Sequence of chain 1.G:
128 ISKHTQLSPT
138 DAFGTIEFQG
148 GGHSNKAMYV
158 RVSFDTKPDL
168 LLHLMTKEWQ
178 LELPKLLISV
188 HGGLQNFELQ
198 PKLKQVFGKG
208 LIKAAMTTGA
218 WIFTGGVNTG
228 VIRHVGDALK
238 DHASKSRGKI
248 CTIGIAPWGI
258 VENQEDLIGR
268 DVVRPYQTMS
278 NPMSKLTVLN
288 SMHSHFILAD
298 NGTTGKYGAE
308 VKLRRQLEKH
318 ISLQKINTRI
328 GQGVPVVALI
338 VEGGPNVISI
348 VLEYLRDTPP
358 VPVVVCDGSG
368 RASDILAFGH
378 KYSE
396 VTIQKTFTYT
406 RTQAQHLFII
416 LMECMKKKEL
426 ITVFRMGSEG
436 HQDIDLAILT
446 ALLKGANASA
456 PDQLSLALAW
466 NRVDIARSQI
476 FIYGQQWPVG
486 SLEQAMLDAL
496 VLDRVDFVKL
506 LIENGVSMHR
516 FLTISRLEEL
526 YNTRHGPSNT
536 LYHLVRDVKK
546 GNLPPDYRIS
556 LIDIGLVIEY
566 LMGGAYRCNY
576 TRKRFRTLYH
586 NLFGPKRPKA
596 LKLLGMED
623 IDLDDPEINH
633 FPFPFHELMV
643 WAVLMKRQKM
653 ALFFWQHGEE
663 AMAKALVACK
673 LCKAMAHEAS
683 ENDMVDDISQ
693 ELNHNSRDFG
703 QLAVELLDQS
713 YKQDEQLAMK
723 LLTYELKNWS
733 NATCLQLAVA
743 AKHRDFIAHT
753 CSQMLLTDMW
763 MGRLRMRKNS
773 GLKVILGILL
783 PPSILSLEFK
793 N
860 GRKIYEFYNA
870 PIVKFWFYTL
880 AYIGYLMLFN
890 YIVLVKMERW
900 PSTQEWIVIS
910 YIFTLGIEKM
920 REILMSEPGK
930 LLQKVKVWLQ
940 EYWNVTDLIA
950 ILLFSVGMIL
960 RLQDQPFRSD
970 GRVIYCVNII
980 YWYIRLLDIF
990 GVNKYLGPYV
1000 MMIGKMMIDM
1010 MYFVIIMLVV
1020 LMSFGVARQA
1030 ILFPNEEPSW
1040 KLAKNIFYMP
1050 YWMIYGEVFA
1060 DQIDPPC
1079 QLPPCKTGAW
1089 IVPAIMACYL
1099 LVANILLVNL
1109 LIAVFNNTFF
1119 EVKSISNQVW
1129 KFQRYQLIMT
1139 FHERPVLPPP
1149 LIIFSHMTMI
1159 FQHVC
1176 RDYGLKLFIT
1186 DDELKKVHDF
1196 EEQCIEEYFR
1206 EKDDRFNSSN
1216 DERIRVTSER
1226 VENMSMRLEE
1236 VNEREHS

Binding-site contacts:
Ligand atom C8B contacts residue PHE989 of chain 1.G at 4.0 Å (hydrophobic).
Ligand atom O43 contacts residue TYR994 of chain 1.G at 3.8 Å.
Ligand atom O3C contacts residue ASN992 of chain 1.G at 4.4 Å.
Ligand atom C3A contacts residue TRP875 of chain 1.G at 3.6 Å (hydrophobic).
Ligand atom C1B contacts residue ILE988 of chain 1.G at 4.5 Å (hydrophobic).
Ligand atom C7B contacts residue PHE989 of chain 1.G at 4.3 Å (hydrophobic).
Ligand atom C1 contacts residue ASN992 of chain 1.G at 4.1 Å.
Ligand atom C2C contacts residue TRP875 of chain 1.G at 3.7 Å (hydrophobic).
Ligand atom C1C contacts residue TRP875 of chain 1.G at 4.2 Å (hydrophobic).
Ligand atom C1C contacts residue ASN992 of chain 1.G at 4.2 Å.
Ligand atom O51 contacts residue LYS993 of chain 1.G at 3.0 Å (salt-bridge).
Ligand atom C2B contacts residue ILE988 of chain 1.G at 3.8 Å (hydrophobic).
Ligand atom O1B contacts residue LEU995 of chain 1.G at 4.3 Å.
Ligand atom C4B contacts residue THR878 of chain 1.G at 3.9 Å.
Ligand atom O3C contacts residue TRP875 of chain 1.G at 3.8 Å.
Ligand atom O41 contacts residue LYS993 of chain 1.G at 4.2 Å.
Ligand atom C4B contacts residue ILE988 of chain 1.G at 3.8 Å (hydrophobic).
Ligand atom C1B contacts residue ASN992 of chain 1.G at 4.2 Å.
Ligand atom O11 contacts residue ASN992 of chain 1.G at 4.2 Å.
Ligand atom P5 contacts residue LYS993 of chain 1.G at 4.4 Å.
Ligand atom C2B contacts residue PHE989 of chain 1.G at 4.0 Å (hydrophobic).
Ligand atom O1B contacts residue ASN992 of chain 1.G at 3.4 Å.
Ligand atom C3B contacts residue ILE988 of chain 1.G at 4.5 Å (hydrophobic).
Ligand atom C6B contacts residue ILE882 of chain 1.G at 4.3 Å (hydrophobic).
Ligand atom O1B contacts residue PHE989 of chain 1.G at 4.2 Å.
Ligand atom C6B contacts residue PHE989 of chain 1.G at 3.6 Å (hydrophobic).
Ligand atom C7B contacts residue ILE882 of chain 1.G at 4.4 Å (hydrophobic).
Ligand atom O13 contacts residue TRP875 of chain 1.G at 4.0 Å.
Ligand atom O43 contacts residue LYS993 of chain 1.G at 3.0 Å (salt-bridge).
Ligand atom O12 contacts residue SER772 of chain 1.G at 4.0 Å.
Ligand atom P4 contacts residue LYS993 of chain 1.G at 3.6 Å.
Ligand atom C5B contacts residue PHE989 of chain 1.G at 4.3 Å (hydrophobic).
Ligand atom C3C contacts residue TRP875 of chain 1.G at 3.6 Å (hydrophobic).
Ligand atom O42 contacts residue LYS993 of chain 1.G at 3.1 Å (salt-bridge).
Ligand atom C2 contacts residue ASN992 of chain 1.G at 4.3 Å.
Ligand atom C4B contacts residue PHE989 of chain 1.G at 4.1 Å (hydrophobic).
Ligand atom C3B contacts residue PHE989 of chain 1.G at 3.6 Å (hydrophobic).
Ligand atom C5B contacts residue THR878 of chain 1.G at 4.2 Å.

This protein binds this small molecule.
Small molecule (SMILES): CCCCCCCC(=O)OC[C@H](COP(=O)(O)O[C@@H]1[C@H](O)[C@H](O)[C@@H](OP(=O)(O)O)[C@H](OP(=O)(O)O)[C@H]1O)OC(=O)CCCCCCC